Sequence of chain 1.C:
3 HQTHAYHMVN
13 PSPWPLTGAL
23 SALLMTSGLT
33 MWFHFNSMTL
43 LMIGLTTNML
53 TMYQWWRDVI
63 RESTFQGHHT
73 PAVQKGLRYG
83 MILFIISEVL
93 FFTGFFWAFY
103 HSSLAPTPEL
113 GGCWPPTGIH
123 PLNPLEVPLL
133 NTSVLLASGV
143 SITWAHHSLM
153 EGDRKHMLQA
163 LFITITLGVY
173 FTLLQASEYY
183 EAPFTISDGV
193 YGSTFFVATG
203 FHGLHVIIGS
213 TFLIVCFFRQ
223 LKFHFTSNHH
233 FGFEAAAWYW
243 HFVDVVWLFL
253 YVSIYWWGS

Binding-site contacts:
Ligand atom C23 contacts residue ARG156 of chain 1.C at 3.2 Å.
Ligand atom O26 contacts residue ARG156 of chain 1.C at 3.6 Å.
Ligand atom C15 contacts residue LYS157 of chain 1.C at 3.9 Å.
Ligand atom C19 contacts residue PHE164 of chain 1.C at 3.5 Å (hydrophobic).
Ligand atom C19 contacts residue PHE219 of chain 1.C at 3.8 Å (hydrophobic).
Ligand atom C18 contacts residue LEU223 of chain 1.C at 3.4 Å (hydrophobic).
Ligand atom O26 contacts residue PHE1 of chain 1.J at 3.5 Å (h-bond).
Ligand atom O25 contacts residue PHE1 of chain 1.J at 3.1 Å (h-bond).
Ligand atom C7 contacts residue GLN161 of chain 1.C at 4.0 Å.
Ligand atom C16 contacts residue LEU160 of chain 1.C at 4.4 Å (hydrophobic).
Ligand atom C6 contacts residue GLN161 of chain 1.C at 4.0 Å.
Ligand atom C16 contacts residue LYS157 of chain 1.C at 4.1 Å.
Ligand atom O7 contacts residue GLN161 of chain 1.C at 3.9 Å.
Ligand atom C18 contacts residue LEU160 of chain 1.C at 3.6 Å (hydrophobic).
Ligand atom C15 contacts residue LEU160 of chain 1.C at 4.2 Å (hydrophobic).
Ligand atom C21 contacts residue PHE1 of chain 1.J at 4.0 Å (hydrophobic).
Ligand atom O25 contacts residue ARG156 of chain 1.C at 3.1 Å (salt-bridge).
Ligand atom C3 contacts residue PHE164 of chain 1.C at 4.1 Å (hydrophobic).
Ligand atom C6 contacts residue LEU160 of chain 1.C at 4.4 Å (hydrophobic).
Ligand atom C6 contacts residue PHE164 of chain 1.C at 4.0 Å (hydrophobic).
Ligand atom C7 contacts residue LEU160 of chain 1.C at 4.5 Å (hydrophobic).
Ligand atom C5 contacts residue PHE164 of chain 1.C at 3.8 Å (hydrophobic).
Ligand atom C4 contacts residue PHE164 of chain 1.C at 4.4 Å (hydrophobic).
Ligand atom C24 contacts residue PHE1 of chain 1.J at 3.8 Å (hydrophobic).
Ligand atom C24 contacts residue ARG156 of chain 1.C at 3.2 Å.

The small molecule below binds the protein below.
Small molecule (SMILES): C[C@H](CCC(=O)O)[C@H]1CC[C@H]2[C@@H]3[C@H](O)C[C@@H]4C[C@H](O)CC[C@]4(C)[C@H]3C[C@H](O)[C@]12C

Sequence of chain 1.J:
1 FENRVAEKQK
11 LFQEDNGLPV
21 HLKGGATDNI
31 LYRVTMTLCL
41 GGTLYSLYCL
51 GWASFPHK